This small molecule binds to this protein.
Small molecule (SMILES): CC(=O)N[C@H]1[C@H](O[C@H]2[C@H](O)[C@@H](NC(C)=O)CO[C@@H]2CO)O[C@H](CO)[C@@H](O[C@@H]2O[C@H](CO[C@H]3O[C@H](CO)[C@@H](O)[C@H](O)[C@@H]3O)[C@@H](O)[C@H](O[C@H]3O[C@H](CO)[C@@H](O)[C@H](O)[C@@H]3O)[C@@H]2O)[C@@H]1O

Sequence of chain 1.G:
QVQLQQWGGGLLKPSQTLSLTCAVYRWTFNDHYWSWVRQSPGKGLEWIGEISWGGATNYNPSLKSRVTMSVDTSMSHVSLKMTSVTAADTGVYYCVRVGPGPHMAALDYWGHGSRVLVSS

Binding-site contacts:
Ligand atom C3 contacts residue ASN241 of chain 1.E at 3.9 Å.
Ligand atom C8 contacts residue VAL233 of chain 1.E at 4.1 Å (hydrophobic).
Ligand atom O6 contacts residue GLU36 of chain 1.E at 3.9 Å.
Ligand atom O7 contacts residue ASN241 of chain 1.E at 3.8 Å.
Ligand atom C5 contacts residue ASN241 of chain 1.E at 3.8 Å.
Ligand atom C4 contacts residue GLY54 of chain 1.G at 4.2 Å.
Ligand atom C2 contacts residue GLY54 of chain 1.G at 4.2 Å.
Ligand atom C1 contacts residue SER419 of chain 1.E at 3.8 Å.
Ligand atom O6 contacts residue GLY356 of chain 1.E at 4.0 Å.
Ligand atom O3 contacts residue TRP53 of chain 1.G at 3.8 Å.
Ligand atom C4 contacts residue SER418 of chain 1.E at 4.1 Å.
Ligand atom O3 contacts residue GLY54 of chain 1.G at 3.8 Å.
Ligand atom C6 contacts residue THR73 of chain 1.G at 4.2 Å.
Ligand atom C7 contacts residue TRP53 of chain 1.G at 3.6 Å (hydrophobic).
Ligand atom O2 contacts residue TRP53 of chain 1.G at 3.0 Å (h-bond).
Ligand atom O6 contacts residue VAL37 of chain 1.E at 3.8 Å.
Ligand atom C8 contacts residue ASN354 of chain 1.E at 3.9 Å.
Ligand atom C6 contacts residue VAL37 of chain 1.E at 3.8 Å (hydrophobic).
Ligand atom O2 contacts residue GLY55 of chain 1.G at 3.8 Å.
Ligand atom O5 contacts residue ASN241 of chain 1.E at 2.5 Å (h-bond).
Ligand atom O4 contacts residue SER418 of chain 1.E at 4.1 Å.
Ligand atom C1 contacts residue ASN241 of chain 1.E at 1.5 Å.
Ligand atom C1 contacts residue SER418 of chain 1.E at 4.1 Å.
Ligand atom C2 contacts residue TRP53 of chain 1.G at 4.2 Å (hydrophobic).
Ligand atom O7 contacts residue VAL233 of chain 1.E at 3.9 Å.
Ligand atom C7 contacts residue ASN241 of chain 1.E at 3.6 Å.
Ligand atom C2 contacts residue ASN241 of chain 1.E at 2.5 Å.
Ligand atom C8 contacts residue LEU240 of chain 1.E at 3.6 Å (hydrophobic).
Ligand atom C2 contacts residue TRP53 of chain 1.G at 3.9 Å (hydrophobic).
Ligand atom N2 contacts residue ASN241 of chain 1.E at 3.0 Å (h-bond).
Ligand atom C3 contacts residue SER418 of chain 1.E at 3.6 Å.
Ligand atom C5 contacts residue SER418 of chain 1.E at 3.9 Å.
Ligand atom O2 contacts residue GLY54 of chain 1.G at 3.2 Å.
Ligand atom N2 contacts residue SER419 of chain 1.E at 3.7 Å.
Ligand atom C8 contacts residue PHE353 of chain 1.E at 3.8 Å (hydrophobic).
Ligand atom C8 contacts residue NAG1 of chain 1.EA at 3.8 Å.
Ligand atom O7 contacts residue TRP53 of chain 1.G at 3.5 Å.
Ligand atom O3 contacts residue TRP53 of chain 1.G at 4.0 Å.
Ligand atom O7 contacts residue PRO191 of chain 1.E at 3.6 Å.
Ligand atom C8 contacts residue TRP53 of chain 1.G at 3.7 Å (hydrophobic).

Sequence of chain 1.E:
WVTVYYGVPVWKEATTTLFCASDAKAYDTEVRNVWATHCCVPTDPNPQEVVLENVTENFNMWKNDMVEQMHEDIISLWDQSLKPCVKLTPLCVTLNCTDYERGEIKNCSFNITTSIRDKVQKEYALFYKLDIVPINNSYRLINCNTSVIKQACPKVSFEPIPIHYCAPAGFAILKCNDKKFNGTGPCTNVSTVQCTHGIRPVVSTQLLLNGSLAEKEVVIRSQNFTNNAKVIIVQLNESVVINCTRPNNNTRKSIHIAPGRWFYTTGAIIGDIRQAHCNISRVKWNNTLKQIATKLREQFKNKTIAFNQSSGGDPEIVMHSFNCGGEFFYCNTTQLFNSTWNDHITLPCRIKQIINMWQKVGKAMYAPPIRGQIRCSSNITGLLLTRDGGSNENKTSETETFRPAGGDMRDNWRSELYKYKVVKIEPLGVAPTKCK